Sequence of chain 1.A:
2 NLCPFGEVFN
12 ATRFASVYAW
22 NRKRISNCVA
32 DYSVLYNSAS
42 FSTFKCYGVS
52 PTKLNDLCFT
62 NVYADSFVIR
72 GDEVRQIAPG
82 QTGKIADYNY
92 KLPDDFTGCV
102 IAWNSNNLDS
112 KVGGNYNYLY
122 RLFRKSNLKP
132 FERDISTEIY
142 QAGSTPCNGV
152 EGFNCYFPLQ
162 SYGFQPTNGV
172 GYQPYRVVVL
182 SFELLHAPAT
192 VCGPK

Binding-site contacts:
Ligand atom C8 contacts residue PHE10 of chain 1.A at 3.6 Å (hydrophobic).
Ligand atom C1 contacts residue ASN11 of chain 1.A at 1.4 Å.
Ligand atom C3 contacts residue ASN11 of chain 1.A at 3.8 Å.
Ligand atom C8 contacts residue PHE6 of chain 1.A at 3.8 Å (hydrophobic).
Ligand atom C7 contacts residue GLY7 of chain 1.A at 3.6 Å.
Ligand atom C4 contacts residue ASN11 of chain 1.A at 4.2 Å.
Ligand atom C8 contacts residue GLY7 of chain 1.A at 3.8 Å.
Ligand atom C7 contacts residue ASN11 of chain 1.A at 4.0 Å.
Ligand atom N2 contacts residue PHE10 of chain 1.A at 4.2 Å.
Ligand atom O7 contacts residue PHE6 of chain 1.A at 4.3 Å.
Ligand atom O5 contacts residue ASN11 of chain 1.A at 2.3 Å (h-bond).
Ligand atom C7 contacts residue PHE10 of chain 1.A at 4.4 Å (hydrophobic).
Ligand atom N2 contacts residue ASN11 of chain 1.A at 3.0 Å (h-bond).
Ligand atom C8 contacts residue LEU36 of chain 1.A at 3.8 Å (hydrophobic).
Ligand atom C2 contacts residue ASN11 of chain 1.A at 2.4 Å.
Ligand atom C7 contacts residue PHE6 of chain 1.A at 4.3 Å (hydrophobic).
Ligand atom N2 contacts residue GLY7 of chain 1.A at 4.1 Å.
Ligand atom O7 contacts residue ASN11 of chain 1.A at 4.5 Å.
Ligand atom O7 contacts residue SER39 of chain 1.A at 3.3 Å (h-bond).
Ligand atom O7 contacts residue GLY7 of chain 1.A at 3.5 Å.
Ligand atom C5 contacts residue ASN11 of chain 1.A at 3.6 Å.

A small-molecule ligand and the protein it binds are described below.
Small molecule (SMILES): CC(=O)N[C@H]1[C@H](O[C@H]2[C@H](O)[C@@H](NC(C)=O)CO[C@@H]2CO[C@@H]2O[C@@H](C)[C@@H](O)[C@@H](O)[C@@H]2O)O[C@H](CO)[C@@H](O[C@@H]2O[C@H](CO)[C@@H](O)[C@H](O[C@H]3O[C@H](CO)[C@@H](O)[C@H](O)[C@@H]3O)[C@@H]2O)[C@@H]1O